Sequence of chain 1.A:
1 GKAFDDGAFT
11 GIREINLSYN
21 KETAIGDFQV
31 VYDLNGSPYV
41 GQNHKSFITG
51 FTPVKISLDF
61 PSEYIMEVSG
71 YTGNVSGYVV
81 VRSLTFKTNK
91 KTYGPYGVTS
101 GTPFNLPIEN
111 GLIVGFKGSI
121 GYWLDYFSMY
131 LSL

The protein below binds the small molecule below.
Small molecule (SMILES): O=[N+]([O-])c1ccc(O[C@@H]2O[C@H](CO)[C@H](O)[C@H](O)[C@H]2O)cc1

Binding-site contacts:
Ligand atom C1 contacts residue TYR122 of chain 1.A at 4.2 Å (hydrophobic).
Ligand atom C4 contacts residue GLY121 of chain 1.A at 4.5 Å.
Ligand atom C4 contacts residue TYR78 of chain 1.A at 3.9 Å (hydrophobic).
Ligand atom C5 contacts residue TYR78 of chain 1.A at 3.8 Å (hydrophobic).
Ligand atom C6 contacts residue TYR78 of chain 1.A at 3.7 Å (hydrophobic).
Ligand atom O3 contacts residue GLY1 of chain 1.A at 2.8 Å (h-bond).
Ligand atom C4 contacts residue GLY1 of chain 1.A at 3.9 Å.
Ligand atom C6 contacts residue TYR122 of chain 1.A at 3.9 Å (hydrophobic).
Ligand atom C6 contacts residue TRP123 of chain 1.A at 3.8 Å (hydrophobic).
Ligand atom C2 contacts residue GLY1 of chain 1.A at 3.9 Å.
Ligand atom C6 contacts residue VAL80 of chain 1.A at 4.0 Å (hydrophobic).
Ligand atom O6 contacts residue GLY121 of chain 1.A at 3.7 Å.
Ligand atom O4 contacts residue ASP125 of chain 1.A at 2.9 Å (salt-bridge).
Ligand atom O1 contacts residue PHE47 of chain 1.A at 3.9 Å.
Ligand atom O6 contacts residue VAL80 of chain 1.A at 4.0 Å.
Ligand atom C6 contacts residue ASP125 of chain 1.A at 3.2 Å.
Ligand atom O6 contacts residue ASP125 of chain 1.A at 2.7 Å (salt-bridge).
Ligand atom C3 contacts residue GLY1 of chain 1.A at 3.7 Å.
Ligand atom O5 contacts residue GLY121 of chain 1.A at 3.6 Å.
Ligand atom C3 contacts residue TYR78 of chain 1.A at 3.6 Å (hydrophobic).
Ligand atom O2 contacts residue TYR78 of chain 1.A at 4.4 Å.
Ligand atom O4 contacts residue GLY1 of chain 1.A at 3.0 Å (h-bond).
Ligand atom O4 contacts residue TYR122 of chain 1.A at 4.5 Å.
Ligand atom C5 contacts residue TYR122 of chain 1.A at 3.9 Å (hydrophobic).
Ligand atom C1 contacts residue TYR78 of chain 1.A at 4.1 Å (hydrophobic).
Ligand atom O1 contacts residue TYR122 of chain 1.A at 3.5 Å.
Ligand atom C5 contacts residue GLY121 of chain 1.A at 4.3 Å.
Ligand atom O5 contacts residue TYR122 of chain 1.A at 3.0 Å (h-bond).
Ligand atom C2 contacts residue TYR78 of chain 1.A at 4.5 Å (hydrophobic).
Ligand atom O4 contacts residue GLY121 of chain 1.A at 3.4 Å.
Ligand atom C4 contacts residue ASP125 of chain 1.A at 3.3 Å.
Ligand atom O6 contacts residue TYR122 of chain 1.A at 3.1 Å (h-bond).
Ligand atom O6 contacts residue TRP123 of chain 1.A at 2.8 Å (h-bond).
Ligand atom C5 contacts residue ASP125 of chain 1.A at 3.8 Å.